This small molecule binds to this protein.
Small molecule (SMILES): CC[C@H](C)[C@H](NC(=O)[C@H](CO)NC(=O)[C@H](CC(C)C)NC(=O)CNC(=O)[C@H](CO)NC(=O)[C@H](CCC(N)=O)NC(=O)[C@@H](N)Cc1ccc(O)cc1)C(=O)N[C@H](C(=O)N[C@@H](CCSC)C(=O)O)C(C)C

Binding-site contacts:
Ligand atom OH contacts residue ASP69 of chain 1.A at 2.4 Å (salt-bridge).
Ligand atom O contacts residue TRP146 of chain 1.A at 3.4 Å.
Ligand atom OG contacts residue ASP151 of chain 1.A at 2.6 Å (salt-bridge).
Ligand atom CA contacts residue GLN62 of chain 1.A at 3.5 Å.
Ligand atom O contacts residue ARG65 of chain 1.A at 3.2 Å (salt-bridge).
Ligand atom N contacts residue TYR6 of chain 1.A at 3.2 Å (h-bond).
Ligand atom N contacts residue ASP69 of chain 1.A at 2.8 Å (salt-bridge).
Ligand atom OH contacts residue PHE21 of chain 1.A at 3.2 Å.
Ligand atom O contacts residue TRP72 of chain 1.A at 3.2 Å (h-bond).
Ligand atom N contacts residue GLN62 of chain 1.A at 2.5 Å (h-bond).
Ligand atom C contacts residue THR142 of chain 1.A at 3.4 Å.
Ligand atom CB contacts residue TRP146 of chain 1.A at 3.4 Å (hydrophobic).
Ligand atom CZ contacts residue ASP69 of chain 1.A at 3.2 Å.
Ligand atom O contacts residue LYS145 of chain 1.A at 3.4 Å.
Ligand atom NE2 contacts residue TYR158 of chain 1.A at 3.5 Å.
Ligand atom O contacts residue ARG96 of chain 1.A at 2.7 Å (salt-bridge).
Ligand atom CE2 contacts residue ASP69 of chain 1.A at 3.4 Å.
Ligand atom OH contacts residue VAL8 of chain 1.A at 3.3 Å.
Ligand atom N contacts residue ASP151 of chain 1.A at 2.9 Å (salt-bridge).
Ligand atom CG2 contacts residue SER76 of chain 1.A at 3.5 Å.
Ligand atom O contacts residue TYR154 of chain 1.A at 2.9 Å (h-bond).
Ligand atom CG2 contacts residue SER76 of chain 1.A at 3.4 Å.
Ligand atom CB contacts residue ASP151 of chain 1.A at 3.5 Å.
Ligand atom OE1 contacts residue TYR158 of chain 1.A at 3.5 Å.
Ligand atom O contacts residue TRP72 of chain 1.A at 3.0 Å (h-bond).
Ligand atom OE1 contacts residue TYR155 of chain 1.A at 3.3 Å.
Ligand atom CB contacts residue ASP151 of chain 1.A at 3.0 Å.
Ligand atom OG contacts residue ALA149 of chain 1.A at 3.5 Å.
Ligand atom CB contacts residue GLN62 of chain 1.A at 3.3 Å.
Ligand atom OG contacts residue SER68 of chain 1.A at 3.2 Å.
Ligand atom OG contacts residue ARG65 of chain 1.A at 2.3 Å (salt-bridge).
Ligand atom C contacts residue TRP72 of chain 1.A at 3.5 Å (hydrophobic).
Ligand atom CD1 contacts residue PHE44 of chain 1.A at 3.4 Å (hydrophobic).
Ligand atom NE2 contacts residue TYR154 of chain 1.A at 3.3 Å.
Ligand atom O contacts residue TRP146 of chain 1.A at 2.6 Å (h-bond).
Ligand atom O contacts residue THR142 of chain 1.A at 2.5 Å (h-bond).
Ligand atom OG contacts residue ASP69 of chain 1.A at 3.2 Å (salt-bridge).
Ligand atom CA contacts residue ASP151 of chain 1.A at 3.5 Å.
Ligand atom OXT contacts residue LYS145 of chain 1.A at 3.1 Å (salt-bridge).
Ligand atom N contacts residue TYR155 of chain 1.A at 3.2 Å (h-bond).

Sequence of chain 1.A:
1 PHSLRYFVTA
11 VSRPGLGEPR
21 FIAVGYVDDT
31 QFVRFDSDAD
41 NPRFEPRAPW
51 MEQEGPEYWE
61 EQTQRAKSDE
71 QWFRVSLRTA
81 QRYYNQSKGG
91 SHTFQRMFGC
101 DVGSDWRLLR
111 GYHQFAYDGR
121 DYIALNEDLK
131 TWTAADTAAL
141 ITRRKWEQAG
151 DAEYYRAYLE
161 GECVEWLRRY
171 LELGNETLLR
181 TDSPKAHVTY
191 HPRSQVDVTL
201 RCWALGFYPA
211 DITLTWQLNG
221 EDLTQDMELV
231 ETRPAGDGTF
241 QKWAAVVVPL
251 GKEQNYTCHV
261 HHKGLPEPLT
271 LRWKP